Binding-site contacts:
Ligand atom O5' contacts residue GLY52 of chain 1.A at 3.4 Å (h-bond).
Ligand atom N6 contacts residue THR229 of chain 1.A at 3.0 Å (h-bond).
Ligand atom O1P contacts residue SER140 of chain 1.A at 2.8 Å (h-bond).
Ligand atom N1 contacts residue TRP55 of chain 1.A at 3.5 Å.
Ligand atom C5' contacts residue LYS50 of chain 1.A at 3.8 Å.
Ligand atom O3' contacts residue SER140 of chain 1.A at 3.5 Å (h-bond).
Ligand atom O6P contacts residue LYS50 of chain 1.A at 2.9 Å (salt-bridge).
Ligand atom C6 contacts residue TRP55 of chain 1.A at 3.6 Å (hydrophobic).
Ligand atom N1 contacts residue PHE231 of chain 1.A at 3.7 Å.
Ligand atom N6 contacts residue MET234 of chain 1.A at 3.6 Å (h-bond).
Ligand atom O5P contacts residue THR53 of chain 1.A at 2.7 Å (h-bond).
Ligand atom N3 contacts residue TYR195 of chain 1.A at 2.9 Å (h-bond).
Ligand atom O4P contacts residue THR54 of chain 1.A at 2.7 Å (h-bond).
Ligand atom P2 contacts residue THR53 of chain 1.A at 3.6 Å.
Ligand atom O5P contacts residue SER51 of chain 1.A at 3.3 Å (h-bond).
Ligand atom O2P contacts residue LYS260 of chain 1.A at 2.8 Å (salt-bridge).
Ligand atom O5P contacts residue LYS50 of chain 1.A at 3.4 Å (salt-bridge).
Ligand atom C2 contacts residue TRP55 of chain 1.A at 3.6 Å (hydrophobic).
Ligand atom O3' contacts residue ARG132 of chain 1.A at 3.2 Å (salt-bridge).
Ligand atom N7 contacts residue MET258 of chain 1.A at 3.2 Å (h-bond).
Ligand atom O6P contacts residue PHE257 of chain 1.A at 3.4 Å.
Ligand atom O2' contacts residue PHE231 of chain 1.A at 3.5 Å.
Ligand atom O3P contacts residue ARG259 of chain 1.A at 3.2 Å (salt-bridge).
Ligand atom O3P contacts residue ARG132 of chain 1.A at 3.0 Å (salt-bridge).
Ligand atom C2 contacts residue TYR195 of chain 1.A at 3.5 Å (hydrophobic).
Ligand atom O2P contacts residue GLY261 of chain 1.A at 2.9 Å (h-bond).
Ligand atom N6 contacts residue TRP55 of chain 1.A at 3.5 Å.
Ligand atom O5' contacts residue LYS50 of chain 1.A at 3.5 Å.
Ligand atom O2' contacts residue GLY261 of chain 1.A at 3.5 Å (h-bond).
Ligand atom O4P contacts residue THR53 of chain 1.A at 3.3 Å (h-bond).
Ligand atom O2' contacts residue ARG259 of chain 1.A at 3.5 Å (salt-bridge).
Ligand atom O5P contacts residue GLY52 of chain 1.A at 3.2 Å (h-bond).
Ligand atom N6 contacts residue PHE231 of chain 1.A at 3.5 Å (h-bond).
Ligand atom O2P contacts residue ARG259 of chain 1.A at 3.3 Å.
Ligand atom C8 contacts residue MET258 of chain 1.A at 3.0 Å (hydrophobic).
Ligand atom N6 contacts residue SER230 of chain 1.A at 3.6 Å.
Ligand atom P1 contacts residue SER140 of chain 1.A at 3.6 Å.
Ligand atom P1 contacts residue ARG259 of chain 1.A at 3.8 Å.
Ligand atom O1P contacts residue ARG259 of chain 1.A at 3.0 Å (salt-bridge).
Ligand atom N3 contacts residue GLY261 of chain 1.A at 3.6 Å.

Sequence of chain 1.A:
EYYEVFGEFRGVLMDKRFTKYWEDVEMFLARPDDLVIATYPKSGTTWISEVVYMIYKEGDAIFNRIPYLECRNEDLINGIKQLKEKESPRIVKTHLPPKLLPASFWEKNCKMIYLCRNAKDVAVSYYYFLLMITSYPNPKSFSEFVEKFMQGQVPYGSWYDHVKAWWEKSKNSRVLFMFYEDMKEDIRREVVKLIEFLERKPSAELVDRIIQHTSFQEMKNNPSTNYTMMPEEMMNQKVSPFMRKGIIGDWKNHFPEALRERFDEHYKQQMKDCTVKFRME

The protein below binds the small molecule below.
Small molecule (SMILES): Nc1ncnc2c1ncn2[C@@H]1O[C@H](COP(=O)(O)O)[C@@H](OP(=O)(O)O)[C@H]1O